The small molecule below binds the protein below.
Small molecule (SMILES): C[C@H](O)[C@H](N)[C@@H]1O[C@](O)(C(=O)O)C[C@H](O)[C@@H]1N

Sequence of chain 1.Q:
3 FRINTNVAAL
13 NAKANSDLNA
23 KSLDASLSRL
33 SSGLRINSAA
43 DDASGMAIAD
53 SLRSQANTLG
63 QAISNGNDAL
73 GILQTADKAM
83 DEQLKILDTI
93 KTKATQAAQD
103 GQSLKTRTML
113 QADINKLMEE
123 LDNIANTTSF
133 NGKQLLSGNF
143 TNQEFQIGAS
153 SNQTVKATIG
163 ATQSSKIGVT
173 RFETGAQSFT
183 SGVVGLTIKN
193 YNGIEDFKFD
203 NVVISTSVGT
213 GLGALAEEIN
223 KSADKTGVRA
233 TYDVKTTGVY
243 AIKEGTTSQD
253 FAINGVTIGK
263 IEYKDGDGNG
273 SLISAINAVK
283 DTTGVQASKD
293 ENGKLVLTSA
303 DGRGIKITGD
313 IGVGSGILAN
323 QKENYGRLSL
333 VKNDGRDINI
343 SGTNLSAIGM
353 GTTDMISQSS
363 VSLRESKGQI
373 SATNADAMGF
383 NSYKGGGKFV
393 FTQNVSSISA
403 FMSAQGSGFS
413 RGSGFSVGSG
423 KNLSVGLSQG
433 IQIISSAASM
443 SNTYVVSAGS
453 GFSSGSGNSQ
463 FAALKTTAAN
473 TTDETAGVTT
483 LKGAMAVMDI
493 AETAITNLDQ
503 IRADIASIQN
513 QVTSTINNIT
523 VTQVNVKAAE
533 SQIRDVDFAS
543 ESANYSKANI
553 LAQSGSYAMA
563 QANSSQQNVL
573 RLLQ

Binding-site contacts:
Ligand atom C7 contacts residue ASN396 of chain 1.Q at 4.3 Å.
Ligand atom O8 contacts residue THR394 of chain 1.Q at 2.6 Å (h-bond).
Ligand atom C6 contacts residue ASN396 of chain 1.Q at 4.4 Å.
Ligand atom C4 contacts residue THR394 of chain 1.Q at 3.8 Å.
Ligand atom C6 contacts residue THR394 of chain 1.Q at 3.7 Å.
Ligand atom C2 contacts residue THR394 of chain 1.Q at 1.4 Å.
Ligand atom O8 contacts residue ALA439 of chain 1.Q at 4.4 Å.
Ligand atom C9 contacts residue ASN396 of chain 1.Q at 4.2 Å.
Ligand atom C8 contacts residue THR394 of chain 1.Q at 3.9 Å.
Ligand atom C5 contacts residue THR394 of chain 1.Q at 4.3 Å.
Ligand atom O8 contacts residue ASN396 of chain 1.Q at 3.1 Å (h-bond).
Ligand atom O1B contacts residue THR394 of chain 1.Q at 2.9 Å (h-bond).
Ligand atom O8 contacts residue SER437 of chain 1.Q at 4.1 Å.
Ligand atom C1 contacts residue THR394 of chain 1.Q at 2.1 Å.
Ligand atom O4 contacts residue THR394 of chain 1.Q at 4.3 Å.
Ligand atom O6 contacts residue THR394 of chain 1.Q at 2.6 Å (h-bond).
Ligand atom O8 contacts residue GLN395 of chain 1.Q at 4.2 Å.
Ligand atom C7 contacts residue THR394 of chain 1.Q at 4.5 Å.
Ligand atom C9 contacts residue ALA439 of chain 1.Q at 4.3 Å (hydrophobic).
Ligand atom O1A contacts residue THR394 of chain 1.Q at 2.6 Å (h-bond).
Ligand atom C3 contacts residue THR394 of chain 1.Q at 2.5 Å.
Ligand atom O1B contacts residue ALA439 of chain 1.Q at 4.0 Å.
Ligand atom C8 contacts residue ASN396 of chain 1.Q at 3.2 Å.